Sequence of chain 1.A:
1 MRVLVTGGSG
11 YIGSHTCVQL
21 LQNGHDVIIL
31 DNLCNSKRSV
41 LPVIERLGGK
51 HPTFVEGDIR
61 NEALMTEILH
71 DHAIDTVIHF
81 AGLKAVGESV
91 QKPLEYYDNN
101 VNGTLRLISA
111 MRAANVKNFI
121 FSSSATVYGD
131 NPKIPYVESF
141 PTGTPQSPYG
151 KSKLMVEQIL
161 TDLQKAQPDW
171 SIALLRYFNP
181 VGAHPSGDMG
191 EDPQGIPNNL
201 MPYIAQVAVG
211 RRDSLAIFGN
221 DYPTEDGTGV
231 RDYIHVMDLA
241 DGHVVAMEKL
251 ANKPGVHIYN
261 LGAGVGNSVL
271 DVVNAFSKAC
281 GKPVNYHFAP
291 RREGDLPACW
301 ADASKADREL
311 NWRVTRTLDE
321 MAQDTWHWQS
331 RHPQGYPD

Binding-site contacts:
Ligand atom O2 contacts residue ILE217 of chain 1.A at 3.3 Å.
Ligand atom N3 contacts residue PHE218 of chain 1.A at 3.3 Å.
Ligand atom O4' contacts residue THR126 of chain 1.A at 2.6 Å.
Ligand atom O1A contacts residue ARG292 of chain 1.A at 3.6 Å (salt-bridge).
Ligand atom C5C contacts residue TYR233 of chain 1.A at 3.0 Å (hydrophobic).
Ligand atom C6 contacts residue LEU200 of chain 1.A at 3.6 Å (hydrophobic).
Ligand atom O6' contacts residue THR126 of chain 1.A at 3.6 Å.
Ligand atom C4' contacts residue THR126 of chain 1.A at 3.1 Å.
Ligand atom N3 contacts residue ALA216 of chain 1.A at 2.8 Å (h-bond).
Ligand atom N3 contacts residue LEU215 of chain 1.A at 3.6 Å.
Ligand atom O1B contacts residue ARG231 of chain 1.A at 3.0 Å.
Ligand atom C5 contacts residue LEU200 of chain 1.A at 3.7 Å (hydrophobic).
Ligand atom C2 contacts residue PHE218 of chain 1.A at 3.6 Å (hydrophobic).
Ligand atom N1 contacts residue LEU200 of chain 1.A at 3.6 Å.
Ligand atom C6' contacts residue PHE178 of chain 1.A at 3.6 Å (hydrophobic).
Ligand atom C4C contacts residue TYR233 of chain 1.A at 3.3 Å (hydrophobic).
Ligand atom O4 contacts residue LEU215 of chain 1.A at 3.3 Å.
Ligand atom O3C contacts residue ARG231 of chain 1.A at 3.6 Å.
Ligand atom O2C contacts residue ASP295 of chain 1.A at 3.2 Å (salt-bridge).
Ligand atom O2A contacts residue LEU200 of chain 1.A at 3.3 Å (h-bond).
Ligand atom C1' contacts residue ASN179 of chain 1.A at 3.2 Å.
Ligand atom C6' contacts residue THR126 of chain 1.A at 3.0 Å.
Ligand atom O2B contacts residue ARG231 of chain 1.A at 3.3 Å (salt-bridge).
Ligand atom C4 contacts residue PHE218 of chain 1.A at 3.6 Å (hydrophobic).
Ligand atom O4C contacts residue LEU200 of chain 1.A at 3.5 Å.
Ligand atom C4C contacts residue ARG231 of chain 1.A at 3.6 Å.
Ligand atom O3' contacts residue VAL86 of chain 1.A at 3.5 Å.
Ligand atom O1B contacts residue ASN179 of chain 1.A at 3.0 Å (h-bond).
Ligand atom O2 contacts residue ALA216 of chain 1.A at 3.5 Å (h-bond).
Ligand atom O2A contacts residue ASN199 of chain 1.A at 3.5 Å.
Ligand atom C4 contacts residue LEU215 of chain 1.A at 3.6 Å (hydrophobic).
Ligand atom O4 contacts residue ALA216 of chain 1.A at 3.7 Å.
Ligand atom O2 contacts residue PHE218 of chain 1.A at 3.1 Å (h-bond).
Ligand atom C2 contacts residue ALA216 of chain 1.A at 3.6 Å (hydrophobic).
Ligand atom O2' contacts residue ASN199 of chain 1.A at 2.8 Å (h-bond).
Ligand atom C5' contacts residue THR126 of chain 1.A at 3.5 Å.
Ligand atom O3A contacts residue ASN179 of chain 1.A at 3.3 Å (h-bond).
Ligand atom O3' contacts residue TYR149 of chain 1.A at 3.7 Å.
Ligand atom O2C contacts residue PHE218 of chain 1.A at 3.6 Å.
Ligand atom C5C contacts residue ARG231 of chain 1.A at 3.5 Å.

The protein below binds the small molecule below.
Small molecule (SMILES): O=c1ccn([C@@H]2O[C@H](CO[P](=O)(O)O[P](=O)(O)O[C@H]3O[C@H](CO)[C@@H](O)[C@H](O)[C@H]3O)[C@@H](O)[C@H]2O)c(=O)[nH]1